Binding-site contacts:
Ligand atom CB contacts residue LYS156 of chain 2.A at 2.4 Å.
Ligand atom CA contacts residue GLU118 of chain 2.A at 4.5 Å.
Ligand atom CA contacts residue PRO145 of chain 2.A at 3.7 Å (hydrophobic).
Ligand atom C contacts residue PHE58 of chain 2.A at 4.2 Å (hydrophobic).
Ligand atom C contacts residue LYS156 of chain 2.A at 2.3 Å.
Ligand atom C contacts residue ARG148 of chain 2.A at 3.6 Å.
Ligand atom O contacts residue LYS156 of chain 2.A at 3.0 Å (salt-bridge).
Ligand atom OXT contacts residue PRO145 of chain 2.A at 4.2 Å.
Ligand atom O contacts residue ARG148 of chain 2.A at 2.8 Å (salt-bridge).
Ligand atom CA contacts residue LYS156 of chain 2.A at 1.3 Å.
Ligand atom CA contacts residue GLY149 of chain 2.A at 4.4 Å.
Ligand atom O contacts residue PHE58 of chain 2.A at 3.7 Å.
Ligand atom O contacts residue PHE116 of chain 2.A at 3.4 Å.
Ligand atom CB contacts residue GLU118 of chain 2.A at 3.4 Å.
Ligand atom OXT contacts residue GLN152 of chain 2.A at 2.9 Å (h-bond).
Ligand atom CA contacts residue GLN152 of chain 2.A at 4.2 Å.
Ligand atom CB contacts residue PHE116 of chain 2.A at 4.0 Å (hydrophobic).
Ligand atom OXT contacts residue PHE58 of chain 2.A at 3.9 Å.
Ligand atom OXT contacts residue LYS156 of chain 2.A at 3.2 Å (salt-bridge).
Ligand atom C contacts residue PRO145 of chain 2.A at 3.7 Å (hydrophobic).
Ligand atom CA contacts residue PHE116 of chain 2.A at 4.4 Å (hydrophobic).
Ligand atom OXT contacts residue GLY149 of chain 2.A at 4.2 Å.
Ligand atom C contacts residue GLN152 of chain 2.A at 3.9 Å.
Ligand atom OXT contacts residue ARG148 of chain 2.A at 2.9 Å (salt-bridge).
Ligand atom O contacts residue PRO145 of chain 2.A at 3.4 Å.
Ligand atom CB contacts residue MET154 of chain 2.A at 4.3 Å (hydrophobic).
Ligand atom C contacts residue PHE116 of chain 2.A at 4.2 Å (hydrophobic).

The small molecule below binds the protein below.
Small molecule (SMILES): CC(=O)C(=O)O

Sequence of chain 2.A:
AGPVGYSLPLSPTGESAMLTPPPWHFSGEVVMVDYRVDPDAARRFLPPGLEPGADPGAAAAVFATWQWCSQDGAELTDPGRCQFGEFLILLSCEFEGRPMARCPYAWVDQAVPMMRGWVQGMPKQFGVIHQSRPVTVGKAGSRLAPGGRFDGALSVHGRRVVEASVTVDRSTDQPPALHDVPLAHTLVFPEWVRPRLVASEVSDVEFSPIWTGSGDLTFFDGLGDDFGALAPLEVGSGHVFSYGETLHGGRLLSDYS